Binding-site contacts:
Ligand atom OAJ contacts residue THR181 of chain 1.D at 3.6 Å.
Ligand atom CAF contacts residue ASN43 of chain 1.D at 3.6 Å.
Ligand atom CAS contacts residue MET90 of chain 1.D at 3.7 Å (hydrophobic).
Ligand atom CBD contacts residue ASN98 of chain 1.D at 3.8 Å.
Ligand atom CAL contacts residue THR181 of chain 1.D at 3.7 Å.
Ligand atom NAW contacts residue PHE131 of chain 1.D at 3.5 Å.
Ligand atom OAM contacts residue THR181 of chain 1.D at 2.6 Å (h-bond).
Ligand atom CBB contacts residue TRP159 of chain 1.D at 3.8 Å (hydrophobic).
Ligand atom CAZ contacts residue LEU99 of chain 1.D at 3.9 Å (hydrophobic).
Ligand atom CAV contacts residue MET90 of chain 1.D at 3.9 Å (hydrophobic).
Ligand atom OAN contacts residue ALA47 of chain 1.D at 4.0 Å.
Ligand atom CAV contacts residue PHE131 of chain 1.D at 3.3 Å (hydrophobic).
Ligand atom NAT contacts residue PHE131 of chain 1.D at 3.4 Å.
Ligand atom NAW contacts residue MET90 of chain 1.D at 3.9 Å.
Ligand atom CBC contacts residue MET90 of chain 1.D at 3.8 Å (hydrophobic).
Ligand atom CAE contacts residue ASN43 of chain 1.D at 4.0 Å.
Ligand atom CAX contacts residue PHE131 of chain 1.D at 3.5 Å (hydrophobic).
Ligand atom OAB contacts residue ILE183 of chain 1.D at 3.4 Å.
Ligand atom CAH contacts residue ASP85 of chain 1.D at 3.5 Å.
Ligand atom NAT contacts residue MET90 of chain 1.D at 3.7 Å.
Ligand atom OAJ contacts residue ASP85 of chain 1.D at 2.8 Å (salt-bridge).
Ligand atom CAI contacts residue ASN43 of chain 1.D at 3.9 Å.
Ligand atom CBC contacts residue ASN98 of chain 1.D at 3.6 Å.
Ligand atom CAI contacts residue ASP85 of chain 1.D at 3.6 Å.
Ligand atom CAS contacts residue PHE131 of chain 1.D at 3.6 Å (hydrophobic).
Ligand atom CAR contacts residue PHE131 of chain 1.D at 3.7 Å (hydrophobic).
Ligand atom CBD contacts residue MET90 of chain 1.D at 3.5 Å (hydrophobic).
Ligand atom CAU contacts residue MET90 of chain 1.D at 3.7 Å (hydrophobic).
Ligand atom CAO contacts residue MET90 of chain 1.D at 3.7 Å (hydrophobic).
Ligand atom CAF contacts residue ILE183 of chain 1.D at 3.8 Å (hydrophobic).
Ligand atom OAM contacts residue MET90 of chain 1.D at 3.6 Å.
Ligand atom OAJ contacts residue ALA47 of chain 1.D at 3.2 Å.
Ligand atom CAH contacts residue ASN43 of chain 1.D at 3.8 Å.
Ligand atom CAU contacts residue PHE131 of chain 1.D at 3.5 Å (hydrophobic).
Ligand atom OAD contacts residue ASN43 of chain 1.D at 3.5 Å (h-bond).
Ligand atom OAG contacts residue ILE183 of chain 1.D at 3.6 Å.
Ligand atom CAQ contacts residue MET90 of chain 1.D at 3.7 Å (hydrophobic).
Ligand atom OAG contacts residue ASN43 of chain 1.D at 3.4 Å.
Ligand atom CAO contacts residue GLY89 of chain 1.D at 3.3 Å.
Ligand atom CAO contacts residue VAL88 of chain 1.D at 3.8 Å (hydrophobic).

A protein and the small-molecule ligand that binds it are described below.
Small molecule (SMILES): COC(=O)c1c(O)cc(O)c(C(=O)OC)c1CCc1nccn1Cc1ccccc1

Sequence of chain 1.D:
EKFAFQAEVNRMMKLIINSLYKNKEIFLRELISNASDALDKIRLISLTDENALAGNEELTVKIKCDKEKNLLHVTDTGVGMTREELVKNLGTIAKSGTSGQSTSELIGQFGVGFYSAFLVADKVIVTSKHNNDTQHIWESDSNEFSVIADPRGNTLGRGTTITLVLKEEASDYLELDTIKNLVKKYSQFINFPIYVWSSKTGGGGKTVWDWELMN